This small molecule binds to this protein.
Small molecule (SMILES): CN(Cc1cnc2nc(N)nc(N)c2n1)c1ccc(C(=O)N[C@@H](CCC(=O)O)C(=O)O)cc1

Sequence of chain 1.A:
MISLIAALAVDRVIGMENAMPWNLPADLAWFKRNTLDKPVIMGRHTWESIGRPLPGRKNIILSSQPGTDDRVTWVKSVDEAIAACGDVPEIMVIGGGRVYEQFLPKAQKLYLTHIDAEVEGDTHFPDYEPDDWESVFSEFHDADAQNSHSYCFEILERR

Binding-site contacts:
Ligand atom C7 contacts residue MET20 of chain 1.A at 3.2 Å (hydrophobic).
Ligand atom N3 contacts residue ALA7 of chain 1.A at 3.6 Å.
Ligand atom C4 contacts residue NAP1 of chain 1.E at 3.0 Å.
Ligand atom NA2 contacts residue ALA6 of chain 1.A at 3.6 Å.
Ligand atom C8A contacts residue ASP27 of chain 1.A at 3.4 Å.
Ligand atom N1 contacts residue ASP27 of chain 1.A at 2.3 Å (salt-bridge).
Ligand atom N8 contacts residue MET20 of chain 1.A at 3.6 Å.
Ligand atom CT contacts residue LYS32 of chain 1.A at 3.7 Å.
Ligand atom C8A contacts residue NAP1 of chain 1.E at 3.7 Å.
Ligand atom C2 contacts residue ASP27 of chain 1.A at 3.1 Å.
Ligand atom NA4 contacts residue TYR100 of chain 1.A at 3.3 Å (h-bond).
Ligand atom C4 contacts residue ILE5 of chain 1.A at 3.6 Å (hydrophobic).
Ligand atom CB contacts residue LEU28 of chain 1.A at 3.7 Å (hydrophobic).
Ligand atom O1 contacts residue PHE31 of chain 1.A at 3.1 Å.
Ligand atom N3 contacts residue ILE5 of chain 1.A at 3.6 Å (h-bond).
Ligand atom C contacts residue LEU54 of chain 1.A at 3.8 Å (hydrophobic).
Ligand atom NA4 contacts residue NAP1 of chain 1.E at 3.3 Å (h-bond).
Ligand atom NA2 contacts residue ASP27 of chain 1.A at 2.8 Å (salt-bridge).
Ligand atom NA4 contacts residue ILE94 of chain 1.A at 3.1 Å (h-bond).
Ligand atom C4A contacts residue NAP1 of chain 1.E at 3.2 Å.
Ligand atom O1 contacts residue LYS32 of chain 1.A at 3.2 Å.
Ligand atom NA4 contacts residue ILE5 of chain 1.A at 2.8 Å (h-bond).
Ligand atom N1 contacts residue ALA7 of chain 1.A at 3.5 Å.
Ligand atom N3 contacts residue NAP1 of chain 1.E at 3.4 Å (h-bond).
Ligand atom CM contacts residue ILE50 of chain 1.A at 3.3 Å (hydrophobic).
Ligand atom O contacts residue ARG52 of chain 1.A at 3.3 Å (salt-bridge).
Ligand atom N5 contacts residue NAP1 of chain 1.E at 3.2 Å.
Ligand atom C4A contacts residue PHE31 of chain 1.A at 3.8 Å (hydrophobic).
Ligand atom C4 contacts residue PHE31 of chain 1.A at 3.7 Å (hydrophobic).
Ligand atom CT contacts residue ARG57 of chain 1.A at 3.4 Å.
Ligand atom N8 contacts residue LEU28 of chain 1.A at 3.8 Å.
Ligand atom N8 contacts residue ASP27 of chain 1.A at 3.6 Å (salt-bridge).
Ligand atom N contacts residue LEU54 of chain 1.A at 3.6 Å.
Ligand atom N3 contacts residue ALA6 of chain 1.A at 3.3 Å.
Ligand atom OE1 contacts residue LEU28 of chain 1.A at 3.6 Å.
Ligand atom NA4 contacts residue ALA6 of chain 1.A at 3.8 Å.
Ligand atom O2 contacts residue ARG57 of chain 1.A at 2.7 Å (salt-bridge).
Ligand atom NA2 contacts residue ALA7 of chain 1.A at 3.5 Å.
Ligand atom O1 contacts residue ARG57 of chain 1.A at 2.7 Å (salt-bridge).
Ligand atom C2 contacts residue ALA7 of chain 1.A at 3.4 Å (hydrophobic).